Sequence of chain 2.A:
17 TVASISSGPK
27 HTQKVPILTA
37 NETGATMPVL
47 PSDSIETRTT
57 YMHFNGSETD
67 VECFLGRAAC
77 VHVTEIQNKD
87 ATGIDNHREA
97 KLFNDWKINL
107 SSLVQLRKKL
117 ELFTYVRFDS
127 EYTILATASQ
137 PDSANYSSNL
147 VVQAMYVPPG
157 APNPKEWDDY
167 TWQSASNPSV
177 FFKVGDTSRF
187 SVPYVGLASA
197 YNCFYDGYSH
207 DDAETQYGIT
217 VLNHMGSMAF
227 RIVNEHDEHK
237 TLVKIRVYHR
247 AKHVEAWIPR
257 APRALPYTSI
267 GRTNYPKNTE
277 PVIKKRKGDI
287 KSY

Sequence of chain 2.C:
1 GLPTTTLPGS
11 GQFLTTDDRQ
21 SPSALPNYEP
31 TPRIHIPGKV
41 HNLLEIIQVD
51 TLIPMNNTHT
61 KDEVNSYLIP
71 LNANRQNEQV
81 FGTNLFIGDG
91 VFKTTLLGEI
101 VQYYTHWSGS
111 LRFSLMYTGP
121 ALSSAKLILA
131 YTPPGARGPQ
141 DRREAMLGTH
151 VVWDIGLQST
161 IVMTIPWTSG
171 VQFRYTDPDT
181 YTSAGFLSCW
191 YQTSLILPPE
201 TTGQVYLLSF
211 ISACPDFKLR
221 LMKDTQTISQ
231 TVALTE

The protein below binds the small molecule below.
Small molecule (SMILES): Cc1cc(CCCOc2c(Cl)cc(C3=NCCO3)cc2Cl)on1

Binding-site contacts:
Ligand atom C1B contacts residue VAL188 of chain 2.A at 4.0 Å (hydrophobic).
Ligand atom O1 contacts residue ILE104 of chain 2.A at 3.4 Å.
Ligand atom N2 contacts residue MET221 of chain 2.A at 3.5 Å (h-bond).
Ligand atom C5B contacts residue TYR152 of chain 2.A at 3.7 Å (hydrophobic).
Ligand atom CL2 contacts residue MET224 of chain 2.A at 3.4 Å.
Ligand atom C31 contacts residue LEU106 of chain 2.A at 4.0 Å (hydrophobic).
Ligand atom C2B contacts residue MET224 of chain 2.A at 4.0 Å (hydrophobic).
Ligand atom C2A contacts residue PHE186 of chain 2.A at 3.8 Å (hydrophobic).
Ligand atom N3A contacts residue ALA24 of chain 2.C at 3.8 Å.
Ligand atom CL2 contacts residue TYR128 of chain 2.A at 3.2 Å.
Ligand atom N3A contacts residue TYR152 of chain 2.A at 4.0 Å.
Ligand atom C5A contacts residue ALA150 of chain 2.A at 3.5 Å (hydrophobic).
Ligand atom C4A contacts residue ALA150 of chain 2.A at 4.0 Å (hydrophobic).
Ligand atom C4A contacts residue SER175 of chain 2.A at 3.8 Å.
Ligand atom C4B contacts residue TYR152 of chain 2.A at 3.6 Å (hydrophobic).
Ligand atom C3B contacts residue PHE186 of chain 2.A at 3.9 Å (hydrophobic).
Ligand atom C4 contacts residue LEU106 of chain 2.A at 3.9 Å (hydrophobic).
Ligand atom CL1 contacts residue LEU25 of chain 2.C at 3.7 Å.
Ligand atom N3A contacts residue PRO174 of chain 2.A at 3.3 Å (h-bond).
Ligand atom C3C contacts residue ILE104 of chain 2.A at 3.7 Å (hydrophobic).
Ligand atom C4A contacts residue PRO174 of chain 2.A at 3.0 Å (hydrophobic).
Ligand atom C5A contacts residue VAL176 of chain 2.A at 3.5 Å (hydrophobic).
Ligand atom CL1 contacts residue TYR152 of chain 2.A at 3.9 Å.
Ligand atom CL1 contacts residue VAL188 of chain 2.A at 3.7 Å.
Ligand atom O1A contacts residue PHE186 of chain 2.A at 3.4 Å.
Ligand atom C2A contacts residue TYR152 of chain 2.A at 3.8 Å (hydrophobic).
Ligand atom C3B contacts residue MET224 of chain 2.A at 3.6 Å (hydrophobic).
Ligand atom C2B contacts residue TYR128 of chain 2.A at 3.9 Å (hydrophobic).
Ligand atom C3C contacts residue TYR152 of chain 2.A at 3.8 Å (hydrophobic).
Ligand atom O1A contacts residue MET224 of chain 2.A at 3.5 Å (h-bond).
Ligand atom C3 contacts residue LEU106 of chain 2.A at 3.8 Å (hydrophobic).
Ligand atom CL2 contacts residue ILE104 of chain 2.A at 3.5 Å.
Ligand atom C2C contacts residue VAL191 of chain 2.A at 4.0 Å (hydrophobic).
Ligand atom C1C contacts residue TYR128 of chain 2.A at 3.3 Å (hydrophobic).
Ligand atom O1 contacts residue MET221 of chain 2.A at 3.5 Å (h-bond).
Ligand atom C5 contacts residue TYR128 of chain 2.A at 3.8 Å (hydrophobic).
Ligand atom O1B contacts residue VAL188 of chain 2.A at 3.7 Å.
Ligand atom C5A contacts residue PHE186 of chain 2.A at 4.0 Å (hydrophobic).
Ligand atom C6B contacts residue TYR152 of chain 2.A at 3.9 Å (hydrophobic).
Ligand atom C4B contacts residue PHE186 of chain 2.A at 3.9 Å (hydrophobic).